This protein binds this small molecule.
Small molecule (SMILES): CC(=O)N[C@@H]1[C@@H](O)[C@H](O)[C@@H](CO)O[C@H]1O

Binding-site contacts:
Ligand atom O5 contacts residue ASN438 of chain 1.D at 2.4 Å (h-bond).
Ligand atom N2 contacts residue ASN438 of chain 1.D at 3.0 Å (h-bond).
Ligand atom C3 contacts residue ASN438 of chain 1.D at 3.9 Å.
Ligand atom O5 contacts residue HIS439 of chain 1.D at 4.2 Å.
Ligand atom C1 contacts residue ASN438 of chain 1.D at 1.5 Å.
Ligand atom C1 contacts residue ASN480 of chain 1.D at 3.8 Å.
Ligand atom O5 contacts residue SER437 of chain 1.D at 4.5 Å.
Ligand atom C5 contacts residue ASN438 of chain 1.D at 3.7 Å.
Ligand atom C7 contacts residue ASN438 of chain 1.D at 3.8 Å.
Ligand atom O7 contacts residue ASN438 of chain 1.D at 3.9 Å.
Ligand atom O5 contacts residue ASN480 of chain 1.D at 4.3 Å.
Ligand atom C2 contacts residue ASN438 of chain 1.D at 2.5 Å.
Ligand atom C4 contacts residue ASN438 of chain 1.D at 4.3 Å.

Sequence of chain 1.D:
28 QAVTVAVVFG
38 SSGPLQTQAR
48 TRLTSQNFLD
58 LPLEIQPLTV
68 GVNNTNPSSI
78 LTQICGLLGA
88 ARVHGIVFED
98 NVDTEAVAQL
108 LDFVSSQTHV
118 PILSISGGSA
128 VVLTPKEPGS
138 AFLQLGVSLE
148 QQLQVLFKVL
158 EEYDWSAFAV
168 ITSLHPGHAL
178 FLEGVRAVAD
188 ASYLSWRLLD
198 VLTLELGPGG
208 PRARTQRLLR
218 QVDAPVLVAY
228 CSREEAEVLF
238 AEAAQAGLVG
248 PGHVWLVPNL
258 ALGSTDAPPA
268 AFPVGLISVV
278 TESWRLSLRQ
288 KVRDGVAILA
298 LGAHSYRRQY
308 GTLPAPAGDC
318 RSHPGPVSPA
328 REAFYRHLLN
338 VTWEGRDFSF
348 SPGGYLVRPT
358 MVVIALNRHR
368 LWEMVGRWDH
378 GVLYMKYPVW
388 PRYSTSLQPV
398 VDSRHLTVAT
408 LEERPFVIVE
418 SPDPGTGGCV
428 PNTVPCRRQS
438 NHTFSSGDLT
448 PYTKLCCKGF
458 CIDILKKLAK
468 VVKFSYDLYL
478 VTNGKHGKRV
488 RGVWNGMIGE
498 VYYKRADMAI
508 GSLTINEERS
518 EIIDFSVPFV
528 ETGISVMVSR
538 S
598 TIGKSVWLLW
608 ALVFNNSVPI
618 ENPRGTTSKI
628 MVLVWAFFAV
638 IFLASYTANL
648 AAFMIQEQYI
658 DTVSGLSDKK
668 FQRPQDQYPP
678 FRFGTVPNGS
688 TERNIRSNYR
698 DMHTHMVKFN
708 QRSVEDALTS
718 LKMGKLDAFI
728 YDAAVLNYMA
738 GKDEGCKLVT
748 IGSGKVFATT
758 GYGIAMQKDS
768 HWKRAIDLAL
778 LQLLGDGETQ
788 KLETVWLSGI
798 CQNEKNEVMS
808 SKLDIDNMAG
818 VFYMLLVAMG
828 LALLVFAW